Sequence of chain 11.A:
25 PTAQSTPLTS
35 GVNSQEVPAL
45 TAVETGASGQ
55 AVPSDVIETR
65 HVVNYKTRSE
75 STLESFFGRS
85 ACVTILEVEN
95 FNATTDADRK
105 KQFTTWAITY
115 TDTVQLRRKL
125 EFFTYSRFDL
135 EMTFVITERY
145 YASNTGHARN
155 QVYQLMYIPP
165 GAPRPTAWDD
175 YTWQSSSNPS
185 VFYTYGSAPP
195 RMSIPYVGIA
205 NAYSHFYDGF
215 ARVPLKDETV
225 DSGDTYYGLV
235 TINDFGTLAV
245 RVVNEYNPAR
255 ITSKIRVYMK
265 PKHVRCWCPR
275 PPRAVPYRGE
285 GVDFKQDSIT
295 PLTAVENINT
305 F

Sequence of chain 15.A:
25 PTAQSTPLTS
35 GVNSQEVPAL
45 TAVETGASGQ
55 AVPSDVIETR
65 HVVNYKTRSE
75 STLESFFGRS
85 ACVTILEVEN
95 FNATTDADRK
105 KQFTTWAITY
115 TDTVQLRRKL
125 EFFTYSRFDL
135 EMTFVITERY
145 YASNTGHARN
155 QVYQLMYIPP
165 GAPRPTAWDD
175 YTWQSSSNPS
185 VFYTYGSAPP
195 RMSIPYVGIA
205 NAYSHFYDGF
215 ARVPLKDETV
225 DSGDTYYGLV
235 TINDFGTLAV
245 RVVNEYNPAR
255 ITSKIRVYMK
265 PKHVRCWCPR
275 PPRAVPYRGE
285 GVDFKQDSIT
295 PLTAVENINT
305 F

A protein and the small-molecule ligand that binds it are described below.
Small molecule (SMILES): CC(=O)N[C@H]1[C@H]([C@H](O)[C@H](O)CO)O[C@@](O)(C(=O)O)C[C@@H]1O

Binding-site contacts:
Ligand atom C8 contacts residue ALA146 of chain 11.A at 4.4 Å (hydrophobic).
Ligand atom C9 contacts residue TYR145 of chain 11.A at 4.2 Å (hydrophobic).
Ligand atom O8 contacts residue ALA146 of chain 11.A at 3.3 Å.
Ligand atom O10 contacts residue TYR250 of chain 15.A at 2.7 Å (h-bond).
Ligand atom O4 contacts residue TYR145 of chain 11.A at 4.2 Å.
Ligand atom C10 contacts residue TYR145 of chain 11.A at 3.6 Å (hydrophobic).
Ligand atom O1A contacts residue PRO252 of chain 15.A at 3.3 Å.
Ligand atom O4 contacts residue ASN251 of chain 15.A at 4.2 Å.
Ligand atom O1A contacts residue ALA146 of chain 11.A at 4.2 Å.
Ligand atom C5 contacts residue TYR145 of chain 11.A at 3.3 Å (hydrophobic).
Ligand atom C11 contacts residue TYR145 of chain 11.A at 3.7 Å (hydrophobic).
Ligand atom C1 contacts residue SER147 of chain 11.A at 3.6 Å.
Ligand atom C10 contacts residue TYR250 of chain 15.A at 3.5 Å (hydrophobic).
Ligand atom C11 contacts residue ARG143 of chain 11.A at 4.0 Å.
Ligand atom C4 contacts residue TYR145 of chain 11.A at 3.6 Å (hydrophobic).
Ligand atom O1A contacts residue SER147 of chain 11.A at 2.8 Å (h-bond).
Ligand atom O4 contacts residue PRO252 of chain 15.A at 3.8 Å.
Ligand atom C6 contacts residue TYR145 of chain 11.A at 3.4 Å (hydrophobic).
Ligand atom C3 contacts residue PRO252 of chain 15.A at 3.9 Å (hydrophobic).
Ligand atom N5 contacts residue TYR145 of chain 11.A at 2.6 Å (h-bond).
Ligand atom C1 contacts residue ALA146 of chain 11.A at 3.9 Å (hydrophobic).
Ligand atom C7 contacts residue TYR145 of chain 11.A at 3.8 Å (hydrophobic).
Ligand atom C1 contacts residue PRO252 of chain 15.A at 4.1 Å (hydrophobic).
Ligand atom O4 contacts residue TYR250 of chain 15.A at 3.4 Å.
Ligand atom C11 contacts residue TYR250 of chain 15.A at 3.7 Å (hydrophobic).
Ligand atom C4 contacts residue PRO252 of chain 15.A at 3.8 Å (hydrophobic).
Ligand atom C6 contacts residue ALA146 of chain 11.A at 4.2 Å (hydrophobic).
Ligand atom O1B contacts residue ASN148 of chain 11.A at 4.3 Å.
Ligand atom O1B contacts residue SER147 of chain 11.A at 3.1 Å (h-bond).
Ligand atom O1B contacts residue ALA146 of chain 11.A at 3.2 Å.
Ligand atom N5 contacts residue TYR250 of chain 15.A at 4.4 Å.